Sequence of chain 1.D:
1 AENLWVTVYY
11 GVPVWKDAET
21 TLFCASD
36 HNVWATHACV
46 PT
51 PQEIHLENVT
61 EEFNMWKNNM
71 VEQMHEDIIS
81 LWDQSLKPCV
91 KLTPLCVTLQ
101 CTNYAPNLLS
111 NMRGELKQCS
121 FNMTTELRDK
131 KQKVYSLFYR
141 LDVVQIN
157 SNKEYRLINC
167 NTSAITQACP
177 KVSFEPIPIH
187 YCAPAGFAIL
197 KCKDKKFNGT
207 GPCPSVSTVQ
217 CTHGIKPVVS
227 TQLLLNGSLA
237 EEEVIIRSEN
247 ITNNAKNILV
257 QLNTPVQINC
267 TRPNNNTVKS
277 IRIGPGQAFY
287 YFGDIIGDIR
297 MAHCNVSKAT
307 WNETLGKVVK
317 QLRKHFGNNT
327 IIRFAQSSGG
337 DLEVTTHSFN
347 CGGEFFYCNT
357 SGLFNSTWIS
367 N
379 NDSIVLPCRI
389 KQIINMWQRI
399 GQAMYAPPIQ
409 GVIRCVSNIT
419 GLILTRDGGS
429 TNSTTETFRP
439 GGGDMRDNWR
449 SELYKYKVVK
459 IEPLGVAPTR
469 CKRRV

Sequence of chain 1.K:
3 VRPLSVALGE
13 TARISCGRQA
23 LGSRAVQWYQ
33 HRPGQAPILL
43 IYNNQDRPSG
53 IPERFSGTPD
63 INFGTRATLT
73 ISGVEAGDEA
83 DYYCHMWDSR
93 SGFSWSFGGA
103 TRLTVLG

Sequence of chain 1.H:
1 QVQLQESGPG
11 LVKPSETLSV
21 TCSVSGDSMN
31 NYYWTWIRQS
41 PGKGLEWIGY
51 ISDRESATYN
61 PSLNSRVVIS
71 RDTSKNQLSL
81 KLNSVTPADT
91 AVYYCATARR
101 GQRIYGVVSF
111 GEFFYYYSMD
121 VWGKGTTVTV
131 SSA

Binding-site contacts:
Ligand atom C4 contacts residue GLN47 of chain 1.K at 3.5 Å.
Ligand atom O4 contacts residue VAL107 of chain 1.H at 3.6 Å.
Ligand atom C8 contacts residue THR267 of chain 1.D at 3.8 Å.
Ligand atom C5 contacts residue ILE104 of chain 1.H at 3.7 Å (hydrophobic).
Ligand atom C3 contacts residue ASN301 of chain 1.D at 3.8 Å.
Ligand atom O3 contacts residue ILE104 of chain 1.H at 3.6 Å.
Ligand atom C5 contacts residue ASN301 of chain 1.D at 3.6 Å.
Ligand atom O2 contacts residue ARG103 of chain 1.H at 3.9 Å.
Ligand atom O6 contacts residue GLN47 of chain 1.K at 2.7 Å (h-bond).
Ligand atom O5 contacts residue GLY106 of chain 1.H at 3.6 Å.
Ligand atom O7 contacts residue ASN301 of chain 1.D at 3.1 Å (h-bond).
Ligand atom C1 contacts residue ASP62 of chain 1.K at 3.3 Å.
Ligand atom O6 contacts residue ARG103 of chain 1.H at 3.2 Å (salt-bridge).
Ligand atom N2 contacts residue HIS299 of chain 1.D at 3.1 Å (h-bond).
Ligand atom C1 contacts residue HIS299 of chain 1.D at 3.8 Å.
Ligand atom O6 contacts residue GLY106 of chain 1.H at 3.6 Å (h-bond).
Ligand atom O7 contacts residue VAL108 of chain 1.H at 3.4 Å.
Ligand atom C2 contacts residue HIS299 of chain 1.D at 3.8 Å.
Ligand atom C2 contacts residue GLY106 of chain 1.H at 3.4 Å.
Ligand atom O4 contacts residue ILE63 of chain 1.K at 3.3 Å.
Ligand atom O7 contacts residue VAL107 of chain 1.H at 3.7 Å.
Ligand atom C6 contacts residue GLN47 of chain 1.K at 3.4 Å.
Ligand atom C3 contacts residue GLY106 of chain 1.H at 3.7 Å.
Ligand atom O3 contacts residue GLY106 of chain 1.H at 3.8 Å.
Ligand atom C2 contacts residue ASN301 of chain 1.D at 2.5 Å.
Ligand atom O4 contacts residue ILE104 of chain 1.H at 3.9 Å.
Ligand atom C1 contacts residue ASN301 of chain 1.D at 1.4 Å.
Ligand atom O6 contacts residue SER25 of chain 1.K at 3.6 Å.
Ligand atom O6 contacts residue TYR105 of chain 1.H at 3.1 Å (h-bond).
Ligand atom O4 contacts residue GLN47 of chain 1.K at 2.6 Å (h-bond).
Ligand atom O5 contacts residue SER381 of chain 1.D at 3.7 Å.
Ligand atom N2 contacts residue ASN301 of chain 1.D at 2.9 Å (h-bond).
Ligand atom C7 contacts residue ASN301 of chain 1.D at 3.2 Å.
Ligand atom O5 contacts residue ASN301 of chain 1.D at 2.3 Å (h-bond).
Ligand atom O2 contacts residue ASP62 of chain 1.K at 3.0 Å (salt-bridge).
Ligand atom O7 contacts residue GLY106 of chain 1.H at 3.8 Å.
Ligand atom C4 contacts residue GLY106 of chain 1.H at 3.5 Å.
Ligand atom O3 contacts residue ASN45 of chain 1.K at 3.5 Å (h-bond).
Ligand atom O3 contacts residue ILE63 of chain 1.K at 3.3 Å.
Ligand atom C2 contacts residue ASP62 of chain 1.K at 3.8 Å.

This small molecule binds to this protein.
Small molecule (SMILES): CC(=O)N[C@H]1[C@H](O[C@H]2[C@H](O)[C@@H](NC(C)=O)CO[C@@H]2CO)O[C@H](CO)[C@@H](O[C@@H]2O[C@H](CO[C@H]3O[C@H](CO)[C@@H](O)[C@H](O)[C@@H]3O)[C@@H](O)[C@H](O[C@H]3O[C@H](CO)[C@@H](O)[C@H](O)[C@@H]3O[C@H]3O[C@H](CO)[C@@H](O)[C@H](O)[C@@H]3O)[C@@H]2O)[C@@H]1O